Sequence of chain 1.B:
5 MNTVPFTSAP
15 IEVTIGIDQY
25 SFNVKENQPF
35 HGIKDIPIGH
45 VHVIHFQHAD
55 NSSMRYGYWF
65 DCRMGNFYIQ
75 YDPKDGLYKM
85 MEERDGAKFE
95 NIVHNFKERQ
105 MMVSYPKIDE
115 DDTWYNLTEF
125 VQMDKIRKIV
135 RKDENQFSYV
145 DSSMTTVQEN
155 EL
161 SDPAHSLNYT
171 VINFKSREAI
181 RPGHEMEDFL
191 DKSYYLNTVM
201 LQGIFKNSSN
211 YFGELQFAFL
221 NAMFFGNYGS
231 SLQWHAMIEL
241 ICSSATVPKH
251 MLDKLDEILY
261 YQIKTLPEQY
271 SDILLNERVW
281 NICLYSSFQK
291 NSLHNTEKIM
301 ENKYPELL

The small molecule below binds the protein below.
Small molecule (SMILES): CC(=O)Nc1cc(Cl)ccc1N

Binding-site contacts:
Ligand atom C2 contacts residue TYR228 of chain 1.B at 3.7 Å (hydrophobic).
Ligand atom C5 contacts residue TYR228 of chain 1.B at 4.2 Å (hydrophobic).
Ligand atom C4 contacts residue LEU274 of chain 1.B at 3.8 Å (hydrophobic).
Ligand atom CL contacts residue ALA222 of chain 1.B at 3.5 Å.
Ligand atom CL contacts residue LEU274 of chain 1.B at 3.5 Å.
Ligand atom C4 contacts residue TYR228 of chain 1.B at 3.8 Å (hydrophobic).
Ligand atom N1 contacts residue TYR228 of chain 1.B at 3.9 Å.
Ligand atom C7 contacts residue TYR228 of chain 1.B at 3.6 Å (hydrophobic).
Ligand atom CL contacts residue GLY226 of chain 1.B at 3.4 Å.
Ligand atom N1 contacts residue ILE273 of chain 1.B at 4.4 Å.
Ligand atom C6 contacts residue ILE273 of chain 1.B at 3.2 Å (hydrophobic).
Ligand atom N contacts residue TYR228 of chain 1.B at 4.0 Å.
Ligand atom C4 contacts residue SER231 of chain 1.B at 4.1 Å.
Ligand atom C3 contacts residue GLY226 of chain 1.B at 3.8 Å.
Ligand atom C3 contacts residue TYR228 of chain 1.B at 3.7 Å (hydrophobic).
Ligand atom O contacts residue ILE273 of chain 1.B at 3.6 Å.
Ligand atom CL contacts residue SER231 of chain 1.B at 3.9 Å.
Ligand atom C4 contacts residue GLY226 of chain 1.B at 4.4 Å.
Ligand atom C5 contacts residue LEU274 of chain 1.B at 3.6 Å (hydrophobic).
Ligand atom C7 contacts residue ILE273 of chain 1.B at 4.2 Å (hydrophobic).
Ligand atom C6 contacts residue TYR228 of chain 1.B at 3.9 Å (hydrophobic).
Ligand atom C4 contacts residue ASN227 of chain 1.B at 4.4 Å.
Ligand atom CL contacts residue TYR228 of chain 1.B at 3.9 Å.
Ligand atom C6 contacts residue SER231 of chain 1.B at 4.3 Å.
Ligand atom CL contacts residue ASN227 of chain 1.B at 3.5 Å.
Ligand atom C5 contacts residue ILE273 of chain 1.B at 3.7 Å (hydrophobic).
Ligand atom C5 contacts residue SER231 of chain 1.B at 3.6 Å.